Binding-site contacts:
Ligand atom C4 contacts residue TYR237 of chain 1.B at 3.7 Å (hydrophobic).
Ligand atom C4 contacts residue ASP136 of chain 1.B at 3.8 Å.
Ligand atom C14 contacts residue PHE101 of chain 1.B at 3.7 Å (hydrophobic).
Ligand atom C1 contacts residue ASP136 of chain 1.B at 3.8 Å.
Ligand atom O9 contacts residue HIS134 of chain 1.B at 3.5 Å (h-bond).
Ligand atom OAP contacts residue FE1 of chain 1.R at 2.4 Å.
Ligand atom O6 contacts residue HIS212 of chain 1.B at 3.1 Å.
Ligand atom C5 contacts residue MET34 of chain 1.B at 3.8 Å (hydrophobic).
Ligand atom C14 contacts residue TRP40 of chain 1.B at 3.7 Å (hydrophobic).
Ligand atom C5 contacts residue ASP136 of chain 1.B at 3.7 Å.
Ligand atom C13 contacts residue ILE251 of chain 1.B at 3.4 Å (hydrophobic).
Ligand atom O6 contacts residue HIS134 of chain 1.B at 3.4 Å (h-bond).
Ligand atom C2 contacts residue TYR237 of chain 1.B at 3.2 Å (hydrophobic).
Ligand atom O6 contacts residue CO1 of chain 1.Q at 2.6 Å.
Ligand atom C19 contacts residue MET100 of chain 1.B at 3.8 Å (hydrophobic).
Ligand atom C10 contacts residue PHE101 of chain 1.B at 3.5 Å (hydrophobic).
Ligand atom OAP contacts residue TYR237 of chain 1.B at 3.2 Å.
Ligand atom C2 contacts residue ASP136 of chain 1.B at 3.8 Å.
Ligand atom O12 contacts residue ILE251 of chain 1.B at 3.6 Å.
Ligand atom O9 contacts residue ALA171 of chain 1.B at 3.5 Å.
Ligand atom C2 contacts residue CO1 of chain 1.Q at 3.5 Å.
Ligand atom OAP contacts residue ASP136 of chain 1.B at 3.4 Å (salt-bridge).
Ligand atom C18 contacts residue MET100 of chain 1.B at 3.6 Å (hydrophobic).
Ligand atom C4 contacts residue MET36 of chain 1.B at 3.8 Å (hydrophobic).
Ligand atom OAP contacts residue ASP234 of chain 1.B at 3.0 Å (salt-bridge).
Ligand atom C2 contacts residue FE1 of chain 1.R at 3.1 Å.
Ligand atom C5 contacts residue MET36 of chain 1.B at 3.7 Å (hydrophobic).
Ligand atom C4 contacts residue FE1 of chain 1.R at 3.4 Å.
Ligand atom C19 contacts residue TRP40 of chain 1.B at 3.6 Å (hydrophobic).
Ligand atom C13 contacts residue TRP40 of chain 1.B at 3.8 Å (hydrophobic).
Ligand atom OAP contacts residue HIS280 of chain 1.B at 3.3 Å (h-bond).
Ligand atom O6 contacts residue FE1 of chain 1.R at 3.6 Å.
Ligand atom C11 contacts residue ILE251 of chain 1.B at 3.8 Å (hydrophobic).
Ligand atom C4 contacts residue PHE62 of chain 1.B at 3.7 Å (hydrophobic).
Ligand atom C4 contacts residue HIS280 of chain 1.B at 3.6 Å.
Ligand atom O6 contacts residue ASP234 of chain 1.B at 3.2 Å (salt-bridge).
Ligand atom O6 contacts residue TYR237 of chain 1.B at 2.9 Å (h-bond).
Ligand atom C5 contacts residue PHE62 of chain 1.B at 3.8 Å (hydrophobic).
Ligand atom C2 contacts residue ASP234 of chain 1.B at 3.4 Å.
Ligand atom C21 contacts residue MET44 of chain 2.B at 3.8 Å (hydrophobic).

This protein binds this small molecule.
Small molecule (SMILES): CCCCCCCCCC(=O)CC(=O)N[C@H]1CCOC1=O

Sequence of chain 1.B:
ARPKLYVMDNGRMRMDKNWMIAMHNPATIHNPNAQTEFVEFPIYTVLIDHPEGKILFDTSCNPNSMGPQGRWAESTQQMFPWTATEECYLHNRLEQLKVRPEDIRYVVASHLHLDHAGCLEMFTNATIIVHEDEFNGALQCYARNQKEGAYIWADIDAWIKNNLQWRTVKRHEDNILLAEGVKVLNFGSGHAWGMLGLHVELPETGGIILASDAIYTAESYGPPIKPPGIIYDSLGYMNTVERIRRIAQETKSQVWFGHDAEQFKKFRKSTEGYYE

Sequence of chain 2.B:
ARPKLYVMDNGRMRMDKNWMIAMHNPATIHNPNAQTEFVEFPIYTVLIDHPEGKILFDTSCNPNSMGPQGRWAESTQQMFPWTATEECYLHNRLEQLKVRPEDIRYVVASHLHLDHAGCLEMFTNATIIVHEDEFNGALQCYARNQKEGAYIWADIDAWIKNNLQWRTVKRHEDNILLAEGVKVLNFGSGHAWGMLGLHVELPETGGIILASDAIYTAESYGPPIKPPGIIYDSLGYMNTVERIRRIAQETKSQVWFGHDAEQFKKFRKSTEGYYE